Sequence of chain 1.V:
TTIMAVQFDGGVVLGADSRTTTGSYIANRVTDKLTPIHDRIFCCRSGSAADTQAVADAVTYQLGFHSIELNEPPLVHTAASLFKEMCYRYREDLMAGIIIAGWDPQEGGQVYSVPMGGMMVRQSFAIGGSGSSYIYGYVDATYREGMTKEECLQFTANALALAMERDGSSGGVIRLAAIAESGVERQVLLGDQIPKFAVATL

Binding-site contacts:
Ligand atom N41 contacts residue THR1 of chain 1.V at 3.6 Å (h-bond).
Ligand atom C28 contacts residue THR21 of chain 1.V at 3.1 Å.
Ligand atom C26 contacts residue TYR114 of chain 1.W at 3.1 Å (hydrophobic).
Ligand atom O21 contacts residue THR22 of chain 1.V at 3.6 Å.
Ligand atom C24 contacts residue THR20 of chain 1.V at 3.7 Å.
Ligand atom C44 contacts residue GLY47 of chain 1.V at 3.1 Å.
Ligand atom C43 contacts residue GLY47 of chain 1.V at 3.3 Å.
Ligand atom C51 contacts residue THR1 of chain 1.V at 1.5 Å.
Ligand atom C23 contacts residue THR22 of chain 1.V at 3.7 Å.
Ligand atom C59 contacts residue THR1 of chain 1.V at 2.2 Å.
Ligand atom C58 contacts residue THR1 of chain 1.V at 2.3 Å.
Ligand atom O29 contacts residue ALA49 of chain 1.V at 3.5 Å.
Ligand atom N30 contacts residue THR21 of chain 1.V at 2.6 Å (h-bond).
Ligand atom C26 contacts residue SER118 of chain 1.W at 2.8 Å.
Ligand atom C46 contacts residue GLY47 of chain 1.V at 3.5 Å.
Ligand atom C27 contacts residue THR22 of chain 1.V at 3.6 Å.
Ligand atom O48 contacts residue THR1 of chain 1.V at 2.4 Å (h-bond).
Ligand atom N41 contacts residue GLY47 of chain 1.V at 2.8 Å (h-bond).
Ligand atom C59 contacts residue SER130 of chain 1.V at 3.3 Å.
Ligand atom C46 contacts residue THR20 of chain 1.V at 3.7 Å.
Ligand atom O48 contacts residue GLY47 of chain 1.V at 3.2 Å (h-bond).
Ligand atom C23 contacts residue THR21 of chain 1.V at 3.1 Å.
Ligand atom C59 contacts residue SER169 of chain 1.V at 3.5 Å.
Ligand atom C39 contacts residue GLY47 of chain 1.V at 3.5 Å.
Ligand atom O60 contacts residue SER169 of chain 1.V at 3.2 Å.
Ligand atom C42 contacts residue GLY47 of chain 1.V at 3.6 Å.
Ligand atom C44 contacts residue THR1 of chain 1.V at 3.7 Å.
Ligand atom C43 contacts residue THR1 of chain 1.V at 2.3 Å.
Ligand atom O9 contacts residue HIS116 of chain 1.W at 3.3 Å (h-bond).
Ligand atom C58 contacts residue LYS33 of chain 1.V at 3.7 Å.
Ligand atom O60 contacts residue THR1 of chain 1.V at 3.4 Å (h-bond).
Ligand atom O40 contacts residue THR21 of chain 1.V at 3.4 Å (h-bond).
Ligand atom C15 contacts residue HIS116 of chain 1.W at 3.5 Å.
Ligand atom C13 contacts residue HIS116 of chain 1.W at 3.3 Å.
Ligand atom C27 contacts residue TYR114 of chain 1.W at 3.6 Å (hydrophobic).
Ligand atom C58 contacts residue ARG19 of chain 1.V at 3.1 Å.
Ligand atom C47 contacts residue THR1 of chain 1.V at 1.5 Å.
Ligand atom C14 contacts residue HIS116 of chain 1.W at 3.4 Å.
Ligand atom C58 contacts residue SER169 of chain 1.V at 3.0 Å.
Ligand atom C42 contacts residue THR1 of chain 1.V at 2.2 Å.

A protein and the small-molecule ligand that binds it are described below.
Small molecule (SMILES): CC(C)C[C@H](NC(=O)[C@H](CCc1ccccc1)NC(=O)CN1CCOCC1)C(=O)N[C@@H](Cc1ccccc1)C(=O)N[C@@H](CC(C)C)[C@@H](O)[C@H](C)CO

Sequence of chain 1.W:
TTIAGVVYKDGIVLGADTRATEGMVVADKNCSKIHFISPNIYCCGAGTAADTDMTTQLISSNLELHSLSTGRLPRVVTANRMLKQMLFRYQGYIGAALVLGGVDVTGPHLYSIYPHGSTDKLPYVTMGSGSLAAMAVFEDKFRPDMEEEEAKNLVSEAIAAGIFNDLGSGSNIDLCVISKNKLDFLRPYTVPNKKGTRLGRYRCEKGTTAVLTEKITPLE